This protein binds this small molecule.
Small molecule (SMILES): CN[C@H]1[C@H]2O[C@@](C[C@H](N)C(=O)O)(C(=O)O)C[C@H]2OC[C@H]1O

Sequence of chain 1.D:
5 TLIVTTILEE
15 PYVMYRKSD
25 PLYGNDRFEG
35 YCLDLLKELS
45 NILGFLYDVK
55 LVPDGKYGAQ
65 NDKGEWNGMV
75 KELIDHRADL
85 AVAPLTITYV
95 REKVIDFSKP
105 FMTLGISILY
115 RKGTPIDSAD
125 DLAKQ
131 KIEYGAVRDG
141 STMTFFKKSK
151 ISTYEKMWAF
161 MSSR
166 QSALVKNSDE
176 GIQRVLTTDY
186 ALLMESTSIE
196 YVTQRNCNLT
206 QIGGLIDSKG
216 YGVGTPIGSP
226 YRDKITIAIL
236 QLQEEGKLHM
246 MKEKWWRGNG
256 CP

Binding-site contacts:
Ligand atom CAA contacts residue GLU190 of chain 1.D at 3.4 Å.
Ligand atom CAP contacts residue SER173 of chain 1.D at 3.3 Å.
Ligand atom CA contacts residue GLU190 of chain 1.D at 3.4 Å.
Ligand atom CAE contacts residue THR142 of chain 1.D at 3.3 Å.
Ligand atom O contacts residue ARG95 of chain 1.D at 2.9 Å (salt-bridge).
Ligand atom CAH contacts residue SER173 of chain 1.D at 3.6 Å.
Ligand atom CAH contacts residue SER193 of chain 1.D at 3.4 Å.
Ligand atom OAC contacts residue GLU190 of chain 1.D at 2.8 Å (salt-bridge).
Ligand atom OXT contacts residue SER141 of chain 1.D at 2.8 Å (h-bond).
Ligand atom OXT contacts residue TYR61 of chain 1.D at 3.3 Å.
Ligand atom CB contacts residue TYR61 of chain 1.D at 3.4 Å (hydrophobic).
Ligand atom OAF contacts residue GLY140 of chain 1.D at 3.6 Å.
Ligand atom O contacts residue TYR61 of chain 1.D at 3.5 Å.
Ligand atom CAI contacts residue GLU13 of chain 1.D at 3.6 Å.
Ligand atom OAJ contacts residue GLU190 of chain 1.D at 3.0 Å (salt-bridge).
Ligand atom CA contacts residue THR90 of chain 1.D at 3.5 Å.
Ligand atom C contacts residue TYR61 of chain 1.D at 3.6 Å (hydrophobic).
Ligand atom OAF contacts residue THR142 of chain 1.D at 2.9 Å (h-bond).
Ligand atom C contacts residue SER141 of chain 1.D at 3.2 Å.
Ligand atom CAA contacts residue SER193 of chain 1.D at 3.3 Å.
Ligand atom CAH contacts residue GLU13 of chain 1.D at 3.5 Å.
Ligand atom OAB contacts residue GLU190 of chain 1.D at 3.3 Å.
Ligand atom OAQ contacts residue VAL137 of chain 1.D at 3.4 Å.
Ligand atom O contacts residue LEU89 of chain 1.D at 3.5 Å.
Ligand atom N contacts residue THR90 of chain 1.D at 2.9 Å (h-bond).
Ligand atom O contacts residue PRO88 of chain 1.D at 3.5 Å (h-bond).
Ligand atom OAF contacts residue SER141 of chain 1.D at 3.2 Å (h-bond).
Ligand atom O contacts residue THR90 of chain 1.D at 2.8 Å (h-bond).
Ligand atom OXT contacts residue ARG95 of chain 1.D at 2.8 Å (salt-bridge).
Ligand atom C contacts residue ARG95 of chain 1.D at 3.5 Å.
Ligand atom N contacts residue PRO88 of chain 1.D at 2.9 Å (h-bond).
Ligand atom CAA contacts residue TYR216 of chain 1.D at 3.6 Å (hydrophobic).
Ligand atom CA contacts residue SER141 of chain 1.D at 3.2 Å.
Ligand atom CAG contacts residue MET189 of chain 1.D at 3.6 Å (hydrophobic).
Ligand atom N contacts residue GLU190 of chain 1.D at 2.9 Å (salt-bridge).
Ligand atom NH contacts residue GLU190 of chain 1.D at 3.0 Å (salt-bridge).
Ligand atom NH contacts residue SER193 of chain 1.D at 2.7 Å (h-bond).
Ligand atom CAR contacts residue SER173 of chain 1.D at 3.3 Å.
Ligand atom OXT contacts residue GLY140 of chain 1.D at 3.3 Å.
Ligand atom OAB contacts residue THR142 of chain 1.D at 2.6 Å (h-bond).